Binding-site contacts:
Ligand atom C1 contacts residue ASN114 of chain 1.L at 1.4 Å.
Ligand atom C8 contacts residue TYR112 of chain 1.L at 3.7 Å (hydrophobic).
Ligand atom C7 contacts residue THR121 of chain 1.L at 4.3 Å.
Ligand atom C8 contacts residue PHE34 of chain 1.L at 4.3 Å (hydrophobic).
Ligand atom C8 contacts residue CYS33 of chain 1.L at 3.3 Å (hydrophobic).
Ligand atom C1 contacts residue GLN69 of chain 1.C at 4.0 Å.
Ligand atom O5 contacts residue GLN69 of chain 1.C at 4.0 Å.
Ligand atom C2 contacts residue GLN69 of chain 1.C at 4.0 Å.
Ligand atom C8 contacts residue LYS32 of chain 1.L at 4.5 Å.
Ligand atom C7 contacts residue ASN114 of chain 1.L at 3.6 Å.
Ligand atom N2 contacts residue THR121 of chain 1.L at 4.1 Å.
Ligand atom C4 contacts residue ASN114 of chain 1.L at 4.2 Å.
Ligand atom C7 contacts residue TYR112 of chain 1.L at 3.6 Å (hydrophobic).
Ligand atom O7 contacts residue ASN114 of chain 1.L at 4.0 Å.
Ligand atom C3 contacts residue ASN114 of chain 1.L at 3.8 Å.
Ligand atom C5 contacts residue ASN114 of chain 1.L at 3.7 Å.
Ligand atom C8 contacts residue THR121 of chain 1.L at 3.8 Å.
Ligand atom O7 contacts residue LYS32 of chain 1.L at 4.2 Å.
Ligand atom N2 contacts residue ASN114 of chain 1.L at 2.9 Å (h-bond).
Ligand atom O7 contacts residue TYR112 of chain 1.L at 3.0 Å (h-bond).
Ligand atom O6 contacts residue LEU31 of chain 1.L at 4.4 Å.
Ligand atom C2 contacts residue ASN114 of chain 1.L at 2.4 Å.
Ligand atom C7 contacts residue CYS33 of chain 1.L at 4.5 Å (hydrophobic).
Ligand atom N2 contacts residue GLN69 of chain 1.C at 4.2 Å.
Ligand atom O7 contacts residue GLN69 of chain 1.C at 3.3 Å (h-bond).
Ligand atom O5 contacts residue ASN114 of chain 1.L at 2.4 Å (h-bond).
Ligand atom C7 contacts residue GLN69 of chain 1.C at 3.9 Å.
Ligand atom O5 contacts residue HIS115 of chain 1.L at 4.5 Å.

Sequence of chain 1.L:
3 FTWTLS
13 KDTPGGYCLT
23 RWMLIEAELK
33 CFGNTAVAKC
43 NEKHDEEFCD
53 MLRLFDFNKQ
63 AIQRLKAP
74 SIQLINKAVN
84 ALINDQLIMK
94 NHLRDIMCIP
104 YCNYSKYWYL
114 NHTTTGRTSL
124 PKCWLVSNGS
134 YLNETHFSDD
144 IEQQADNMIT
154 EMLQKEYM

Sequence of chain 1.C:
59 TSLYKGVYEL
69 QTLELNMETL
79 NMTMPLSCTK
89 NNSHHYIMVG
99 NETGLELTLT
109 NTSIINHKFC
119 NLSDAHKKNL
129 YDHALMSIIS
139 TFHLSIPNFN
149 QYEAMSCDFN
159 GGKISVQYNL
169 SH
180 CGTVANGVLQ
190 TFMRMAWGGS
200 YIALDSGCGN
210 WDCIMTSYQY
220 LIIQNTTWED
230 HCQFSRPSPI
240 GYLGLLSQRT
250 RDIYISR

A protein and the small-molecule ligand that binds it are described below.
Small molecule (SMILES): CC(=O)N[C@H]1[C@H](O[C@H]2[C@H](O)[C@@H](NC(C)=O)CO[C@@H]2CO)O[C@H](CO)[C@@H](O)[C@@H]1O